Binding-site contacts:
Ligand atom C3 contacts residue GLU224 of chain 1.A at 3.4 Å.
Ligand atom C4 contacts residue GLU224 of chain 1.A at 4.5 Å.
Ligand atom C1 contacts residue THR247 of chain 1.A at 3.8 Å.
Ligand atom C5 contacts residue THR247 of chain 1.A at 3.8 Å.
Ligand atom C6 contacts residue THR247 of chain 1.A at 4.0 Å.
Ligand atom N2 contacts residue ASN245 of chain 1.A at 3.1 Å (h-bond).
Ligand atom O5 contacts residue THR247 of chain 1.A at 3.6 Å (h-bond).
Ligand atom N2 contacts residue GLU224 of chain 1.A at 4.1 Å.
Ligand atom C4 contacts residue ASN245 of chain 1.A at 4.3 Å.
Ligand atom N2 contacts residue TYR232 of chain 1.A at 4.1 Å.
Ligand atom O3 contacts residue GLU224 of chain 1.A at 2.7 Å (salt-bridge).
Ligand atom C8 contacts residue TYR232 of chain 1.A at 3.5 Å (hydrophobic).
Ligand atom C2 contacts residue TYR232 of chain 1.A at 4.4 Å (hydrophobic).
Ligand atom C5 contacts residue ASN245 of chain 1.A at 3.6 Å.
Ligand atom O7 contacts residue GLU224 of chain 1.A at 3.6 Å.
Ligand atom C3 contacts residue ASN245 of chain 1.A at 4.0 Å.
Ligand atom O7 contacts residue TYR232 of chain 1.A at 2.7 Å (h-bond).
Ligand atom O4 contacts residue GLU224 of chain 1.A at 4.1 Å.
Ligand atom C2 contacts residue GLU224 of chain 1.A at 4.3 Å.
Ligand atom C7 contacts residue GLU224 of chain 1.A at 3.8 Å.
Ligand atom C2 contacts residue ASN245 of chain 1.A at 2.6 Å.
Ligand atom C7 contacts residue ASN245 of chain 1.A at 4.2 Å.
Ligand atom C8 contacts residue GLU224 of chain 1.A at 3.7 Å.
Ligand atom C8 contacts residue ALA231 of chain 1.A at 3.8 Å (hydrophobic).
Ligand atom C1 contacts residue ASN245 of chain 1.A at 1.5 Å.
Ligand atom C7 contacts residue TYR232 of chain 1.A at 3.3 Å (hydrophobic).
Ligand atom O5 contacts residue ASN245 of chain 1.A at 2.3 Å (h-bond).

This protein binds this small molecule.
Small molecule (SMILES): CC(=O)N[C@@H]1[C@@H](O)[C@H](O)[C@@H](CO)O[C@H]1O

Sequence of chain 1.A:
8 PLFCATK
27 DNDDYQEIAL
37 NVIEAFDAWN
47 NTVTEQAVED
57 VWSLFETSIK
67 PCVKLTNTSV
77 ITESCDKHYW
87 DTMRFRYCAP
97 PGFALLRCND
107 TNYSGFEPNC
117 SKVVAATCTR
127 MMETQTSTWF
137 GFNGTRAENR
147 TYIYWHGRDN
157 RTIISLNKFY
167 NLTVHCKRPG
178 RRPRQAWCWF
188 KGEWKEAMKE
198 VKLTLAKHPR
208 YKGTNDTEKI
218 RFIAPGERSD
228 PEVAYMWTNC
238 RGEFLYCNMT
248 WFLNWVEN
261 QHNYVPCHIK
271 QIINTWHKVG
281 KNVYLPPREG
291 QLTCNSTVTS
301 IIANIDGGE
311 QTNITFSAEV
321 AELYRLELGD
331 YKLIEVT